Binding-site contacts:
Ligand atom O2A contacts residue THR19 of chain 1.C at 2.7 Å (h-bond).
Ligand atom C5' contacts residue ASN14 of chain 1.C at 3.5 Å.
Ligand atom O2B contacts residue ALA15 of chain 1.C at 3.5 Å (h-bond).
Ligand atom O2B contacts residue GLY16 of chain 1.C at 3.1 Å (h-bond).
Ligand atom O1B contacts residue MG1 of chain 1.K at 2.1 Å.
Ligand atom O6 contacts residue ASN113 of chain 1.C at 3.5 Å (h-bond).
Ligand atom O6 contacts residue LYS147 of chain 1.C at 3.2 Å (salt-bridge).
Ligand atom O1B contacts residue THR18 of chain 1.C at 2.8 Å (h-bond).
Ligand atom O1B contacts residue LYS17 of chain 1.C at 3.4 Å (salt-bridge).
Ligand atom O6 contacts residue LYS114 of chain 1.C at 3.5 Å.
Ligand atom N3B contacts residue MG1 of chain 1.K at 3.5 Å.
Ligand atom O1A contacts residue THR32 of chain 1.C at 3.1 Å (h-bond).
Ligand atom O2G contacts residue ASP13 of chain 1.C at 3.6 Å.
Ligand atom N3B contacts residue ASN14 of chain 1.C at 3.2 Å (h-bond).
Ligand atom O2G contacts residue LYS17 of chain 1.C at 2.7 Å (salt-bridge).
Ligand atom O2A contacts residue THR18 of chain 1.C at 3.2 Å (h-bond).
Ligand atom N7 contacts residue ASN113 of chain 1.C at 3.2 Å (h-bond).
Ligand atom O6 contacts residue ASP116 of chain 1.C at 3.6 Å (salt-bridge).
Ligand atom C4' contacts residue ASN14 of chain 1.C at 3.6 Å.
Ligand atom N2 contacts residue ASP116 of chain 1.C at 2.6 Å (salt-bridge).
Ligand atom O1G contacts residue THR35 of chain 1.C at 2.7 Å (h-bond).
Ligand atom PB contacts residue MG1 of chain 1.K at 3.2 Å.
Ligand atom O6 contacts residue THR145 of chain 1.C at 3.6 Å.
Ligand atom PA contacts residue THR19 of chain 1.C at 3.5 Å.
Ligand atom O5' contacts residue THR19 of chain 1.C at 3.5 Å (h-bond).
Ligand atom PG contacts residue MG1 of chain 1.K at 3.2 Å.
Ligand atom C5 contacts residue LYS147 of chain 1.C at 3.5 Å.
Ligand atom O2' contacts residue LYS147 of chain 1.C at 3.5 Å.
Ligand atom PB contacts residue LYS17 of chain 1.C at 3.5 Å.
Ligand atom O2G contacts residue GLY57 of chain 1.C at 2.8 Å (h-bond).
Ligand atom O2A contacts residue GLY16 of chain 1.C at 3.3 Å.
Ligand atom C8 contacts residue THR19 of chain 1.C at 3.5 Å.
Ligand atom C2 contacts residue ASP116 of chain 1.C at 3.3 Å.
Ligand atom O3A contacts residue GLY16 of chain 1.C at 3.3 Å (h-bond).
Ligand atom O1G contacts residue MG1 of chain 1.K at 1.9 Å.
Ligand atom O2A contacts residue LYS17 of chain 1.C at 3.5 Å (salt-bridge).
Ligand atom O6 contacts residue ALA146 of chain 1.C at 3.1 Å (h-bond).
Ligand atom C6 contacts residue LYS147 of chain 1.C at 3.6 Å.
Ligand atom N1 contacts residue ASP116 of chain 1.C at 2.8 Å (salt-bridge).
Ligand atom O2B contacts residue LYS17 of chain 1.C at 2.8 Å (salt-bridge).

This small molecule binds to this protein.
Small molecule (SMILES): Nc1nc2c(ncn2[C@@H]2O[C@H](CO[P](=O)(O)O[P](=O)(O)NP(=O)(O)O)[C@@H](O)[C@H]2O)c(=O)[nH]1

Sequence of chain 1.C:
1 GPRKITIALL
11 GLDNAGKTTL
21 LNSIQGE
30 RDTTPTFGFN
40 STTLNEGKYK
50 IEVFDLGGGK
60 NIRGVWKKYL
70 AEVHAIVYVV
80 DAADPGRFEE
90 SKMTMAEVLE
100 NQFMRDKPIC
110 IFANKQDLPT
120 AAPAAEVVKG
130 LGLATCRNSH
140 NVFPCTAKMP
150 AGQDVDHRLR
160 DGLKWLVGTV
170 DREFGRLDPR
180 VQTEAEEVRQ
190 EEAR